Binding-site contacts:
Ligand atom C5 contacts residue ASN237 of chain 1.A at 4.2 Å.
Ligand atom O4 contacts residue GLN175 of chain 1.A at 3.4 Å (h-bond).
Ligand atom C3 contacts residue TRP356 of chain 1.A at 3.9 Å (hydrophobic).
Ligand atom O5 contacts residue TRP356 of chain 1.A at 4.2 Å.
Ligand atom C1 contacts residue ASN237 of chain 1.A at 4.1 Å.
Ligand atom C3 contacts residue LYS236 of chain 1.A at 4.3 Å.
Ligand atom C3 contacts residue ASN237 of chain 1.A at 4.0 Å.
Ligand atom O2 contacts residue HIS213 of chain 1.A at 3.8 Å.
Ligand atom C4 contacts residue TRP356 of chain 1.A at 4.0 Å (hydrophobic).
Ligand atom O6 contacts residue HIS209 of chain 1.A at 3.6 Å.
Ligand atom C2 contacts residue HIS213 of chain 1.A at 4.2 Å.
Ligand atom C6 contacts residue ASN237 of chain 1.A at 4.2 Å.
Ligand atom O5 contacts residue ARG245 of chain 1.A at 3.6 Å (salt-bridge).
Ligand atom C6 contacts residue TRP356 of chain 1.A at 4.0 Å (hydrophobic).
Ligand atom C2 contacts residue ASN237 of chain 1.A at 3.5 Å.
Ligand atom C5 contacts residue TRP356 of chain 1.A at 3.5 Å (hydrophobic).
Ligand atom C6 contacts residue ARG245 of chain 1.A at 3.9 Å.
Ligand atom O2 contacts residue TRP356 of chain 1.A at 4.3 Å.
Ligand atom C4 contacts residue TRP356 of chain 1.A at 4.0 Å (hydrophobic).
Ligand atom C5 contacts residue ARG245 of chain 1.A at 4.3 Å.
Ligand atom O3 contacts residue TRP356 of chain 1.A at 4.2 Å.
Ligand atom O2 contacts residue ASN237 of chain 1.A at 2.9 Å (h-bond).
Ligand atom C6 contacts residue TRP356 of chain 1.A at 4.4 Å (hydrophobic).
Ligand atom O4 contacts residue LYS236 of chain 1.A at 3.8 Å.
Ligand atom O1 contacts residue ARG245 of chain 1.A at 4.1 Å.
Ligand atom O3 contacts residue ASN237 of chain 1.A at 4.5 Å.
Ligand atom O4 contacts residue ASN237 of chain 1.A at 3.4 Å (h-bond).
Ligand atom O6 contacts residue ASN237 of chain 1.A at 4.4 Å.
Ligand atom O6 contacts residue ARG245 of chain 1.A at 3.9 Å.
Ligand atom C4 contacts residue ASN237 of chain 1.A at 4.4 Å.
Ligand atom O6 contacts residue GLY240 of chain 1.A at 3.9 Å.
Ligand atom C1 contacts residue TRP356 of chain 1.A at 4.0 Å (hydrophobic).
Ligand atom C6 contacts residue HIS209 of chain 1.A at 3.8 Å.
Ligand atom O3 contacts residue HIS213 of chain 1.A at 3.6 Å.
Ligand atom O6 contacts residue TRP356 of chain 1.A at 3.5 Å.
Ligand atom C2 contacts residue LYS236 of chain 1.A at 3.6 Å.
Ligand atom O2 contacts residue HIS209 of chain 1.A at 4.2 Å.
Ligand atom O2 contacts residue LYS236 of chain 1.A at 4.2 Å.
Ligand atom O3 contacts residue GLN175 of chain 1.A at 3.8 Å.
Ligand atom O3 contacts residue LYS236 of chain 1.A at 3.9 Å.

Sequence of chain 1.A:
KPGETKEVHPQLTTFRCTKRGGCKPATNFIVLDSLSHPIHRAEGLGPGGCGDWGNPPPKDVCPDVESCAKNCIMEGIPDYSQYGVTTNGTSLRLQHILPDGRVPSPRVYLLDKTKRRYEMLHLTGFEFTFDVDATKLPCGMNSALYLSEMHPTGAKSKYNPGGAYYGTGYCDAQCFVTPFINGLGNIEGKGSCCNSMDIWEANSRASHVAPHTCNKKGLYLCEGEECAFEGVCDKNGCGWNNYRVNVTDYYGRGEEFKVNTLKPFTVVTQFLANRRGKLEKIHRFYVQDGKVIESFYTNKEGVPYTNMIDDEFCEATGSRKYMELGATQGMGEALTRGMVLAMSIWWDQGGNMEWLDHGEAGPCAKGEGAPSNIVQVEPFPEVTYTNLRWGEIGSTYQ

The small molecule below binds the protein below.
Small molecule (SMILES): OC[C@H]1O[C@@H](O[C@H]2[C@H](O)[C@@H](O)[C@H](O)O[C@@H]2CO)[C@H](O)[C@@H](O)[C@H]1O